A small-molecule ligand and the protein it binds are described below.
Small molecule (SMILES): O=C(NCc1ccc(S(=O)(=O)c2cccc(C(F)(F)F)c2)cc1)c1cnc2c(cnn2[C@@H]2O[C@H](COP(=O)(O)O)[C@@H](O)[C@H]2O)c1

Sequence of chain 1.B:
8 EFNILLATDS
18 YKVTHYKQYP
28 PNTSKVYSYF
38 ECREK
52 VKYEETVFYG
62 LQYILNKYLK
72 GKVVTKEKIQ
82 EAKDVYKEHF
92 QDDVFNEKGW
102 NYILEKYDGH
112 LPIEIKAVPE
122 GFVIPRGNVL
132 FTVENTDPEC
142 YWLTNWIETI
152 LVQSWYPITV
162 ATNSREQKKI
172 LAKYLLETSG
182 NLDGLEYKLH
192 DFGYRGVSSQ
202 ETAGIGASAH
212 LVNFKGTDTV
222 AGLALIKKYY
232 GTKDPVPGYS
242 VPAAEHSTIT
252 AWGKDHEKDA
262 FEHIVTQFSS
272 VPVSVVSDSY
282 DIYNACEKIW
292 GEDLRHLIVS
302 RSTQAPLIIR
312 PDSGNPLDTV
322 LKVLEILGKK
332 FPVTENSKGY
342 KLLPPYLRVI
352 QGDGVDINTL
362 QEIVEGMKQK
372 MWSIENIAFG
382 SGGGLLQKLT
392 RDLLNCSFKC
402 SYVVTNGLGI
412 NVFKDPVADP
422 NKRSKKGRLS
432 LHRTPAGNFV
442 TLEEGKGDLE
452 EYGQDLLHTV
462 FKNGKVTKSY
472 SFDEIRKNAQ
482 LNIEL

Binding-site contacts:
Ligand atom C12 contacts residue VAL242 of chain 1.A at 3.5 Å (hydrophobic).
Ligand atom C14 contacts residue HIS191 of chain 1.A at 3.5 Å.
Ligand atom C31 contacts residue PO41 of chain 1.E at 3.5 Å.
Ligand atom O45 contacts residue PO41 of chain 1.E at 2.8 Å (h-bond).
Ligand atom C29 contacts residue ARG196 of chain 1.A at 3.5 Å.
Ligand atom C28 contacts residue ARG311 of chain 1.A at 3.1 Å.
Ligand atom F48 contacts residue VAL242 of chain 1.A at 3.3 Å.
Ligand atom C33 contacts residue GLY353 of chain 1.A at 3.2 Å.
Ligand atom C6 contacts residue ILE309 of chain 1.A at 3.5 Å (hydrophobic).
Ligand atom O42 contacts residue GLY383 of chain 1.A at 3.5 Å.
Ligand atom F47 contacts residue TYR188 of chain 1.A at 3.0 Å.
Ligand atom C21 contacts residue PHE193 of chain 1.A at 3.5 Å (hydrophobic).
Ligand atom C20 contacts residue PHE193 of chain 1.A at 3.3 Å (hydrophobic).
Ligand atom O43 contacts residue ARG392 of chain 1.B at 3.4 Å (salt-bridge).
Ligand atom F48 contacts residue SER241 of chain 1.A at 3.1 Å.
Ligand atom O19 contacts residue ALA244 of chain 1.A at 3.4 Å.
Ligand atom C15 contacts residue HIS191 of chain 1.A at 3.2 Å.
Ligand atom N17 contacts residue ASP219 of chain 1.A at 3.0 Å (salt-bridge).
Ligand atom C29 contacts residue PO41 of chain 1.E at 3.3 Å.
Ligand atom C16 contacts residue ALA244 of chain 1.A at 3.5 Å (hydrophobic).
Ligand atom C2 contacts residue VAL242 of chain 1.A at 3.5 Å (hydrophobic).
Ligand atom O37 contacts residue POP1 of chain 1.G at 3.3 Å (h-bond).
Ligand atom O42 contacts residue GLY384 of chain 1.A at 2.6 Å (h-bond).
Ligand atom O37 contacts residue ARG196 of chain 1.A at 3.2 Å (salt-bridge).
Ligand atom C21 contacts residue ASP219 of chain 1.A at 3.5 Å.
Ligand atom C23 contacts residue PHE193 of chain 1.A at 3.3 Å (hydrophobic).
Ligand atom O45 contacts residue POP1 of chain 1.G at 3.0 Å (h-bond).
Ligand atom N27 contacts residue ARG311 of chain 1.A at 3.4 Å (salt-bridge).
Ligand atom F49 contacts residue TYR240 of chain 1.A at 3.4 Å.
Ligand atom C11 contacts residue VAL242 of chain 1.A at 3.5 Å (hydrophobic).
Ligand atom F49 contacts residue HIS191 of chain 1.A at 3.4 Å.
Ligand atom O41 contacts residue GLY384 of chain 1.A at 3.4 Å (h-bond).
Ligand atom C16 contacts residue VAL242 of chain 1.A at 3.5 Å (hydrophobic).
Ligand atom C28 contacts residue PHE193 of chain 1.A at 3.5 Å (hydrophobic).
Ligand atom N24 contacts residue ARG196 of chain 1.A at 3.4 Å (salt-bridge).
Ligand atom O8 contacts residue ILE309 of chain 1.A at 3.4 Å.
Ligand atom O45 contacts residue ASP313 of chain 1.A at 3.1 Å (salt-bridge).
Ligand atom O44 contacts residue GLY353 of chain 1.A at 2.5 Å (h-bond).
Ligand atom N24 contacts residue PHE193 of chain 1.A at 3.2 Å (h-bond).
Ligand atom O45 contacts residue ARG311 of chain 1.A at 3.2 Å (salt-bridge).

Sequence of chain 1.A:
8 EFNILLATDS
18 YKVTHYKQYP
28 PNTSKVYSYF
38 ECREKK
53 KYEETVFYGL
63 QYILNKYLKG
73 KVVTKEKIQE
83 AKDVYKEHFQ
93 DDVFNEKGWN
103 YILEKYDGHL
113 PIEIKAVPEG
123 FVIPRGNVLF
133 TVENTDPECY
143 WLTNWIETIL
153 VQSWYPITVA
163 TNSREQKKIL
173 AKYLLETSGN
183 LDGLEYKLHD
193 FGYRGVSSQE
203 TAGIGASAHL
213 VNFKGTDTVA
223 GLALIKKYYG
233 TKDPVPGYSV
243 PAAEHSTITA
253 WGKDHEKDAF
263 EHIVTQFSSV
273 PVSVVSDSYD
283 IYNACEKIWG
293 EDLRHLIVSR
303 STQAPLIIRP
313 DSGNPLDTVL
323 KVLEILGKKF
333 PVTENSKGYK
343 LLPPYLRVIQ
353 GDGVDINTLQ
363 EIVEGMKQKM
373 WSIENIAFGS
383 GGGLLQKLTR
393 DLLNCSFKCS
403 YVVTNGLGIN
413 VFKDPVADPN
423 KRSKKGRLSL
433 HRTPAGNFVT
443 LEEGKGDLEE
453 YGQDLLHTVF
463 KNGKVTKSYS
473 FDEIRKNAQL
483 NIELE